Binding-site contacts:
Ligand atom C contacts residue THR16 of chain 16.B at 4.2 Å.
Ligand atom CB contacts residue THR17 of chain 16.B at 4.0 Å.
Ligand atom C contacts residue ARG18 of chain 16.B at 3.8 Å.
Ligand atom CE1 contacts residue ASP12 of chain 16.B at 3.5 Å.
Ligand atom O contacts residue THR16 of chain 16.B at 3.1 Å (h-bond).
Ligand atom O contacts residue ILE14 of chain 16.B at 3.1 Å.
Ligand atom CD2 contacts residue THR17 of chain 16.B at 3.7 Å.
Ligand atom CA contacts residue ASP12 of chain 16.B at 3.7 Å.
Ligand atom O contacts residue ARG18 of chain 16.B at 3.6 Å (salt-bridge).
Ligand atom C contacts residue ARG18 of chain 16.B at 4.1 Å.
Ligand atom CB contacts residue THR16 of chain 16.B at 4.2 Å.
Ligand atom CA contacts residue ILE14 of chain 16.B at 4.0 Å (hydrophobic).
Ligand atom CB contacts residue ILE14 of chain 16.B at 4.1 Å (hydrophobic).
Ligand atom CD1 contacts residue ASP12 of chain 16.B at 3.8 Å.
Ligand atom CG contacts residue THR17 of chain 16.B at 4.3 Å.
Ligand atom CG contacts residue ILE14 of chain 16.B at 4.2 Å (hydrophobic).
Ligand atom CB contacts residue ARG18 of chain 16.B at 4.2 Å.
Ligand atom CD1 contacts residue ILE14 of chain 16.B at 3.6 Å (hydrophobic).
Ligand atom N contacts residue THR16 of chain 16.B at 2.9 Å (h-bond).
Ligand atom CD2 contacts residue ASP106 of chain 16.B at 4.1 Å.
Ligand atom CA contacts residue ILE14 of chain 16.B at 3.3 Å (hydrophobic).
Ligand atom CD1 contacts residue TYR34 of chain 16.B at 3.0 Å (hydrophobic).
Ligand atom CD2 contacts residue VAL32 of chain 16.B at 3.9 Å (hydrophobic).
Ligand atom CD1 contacts residue THR16 of chain 16.B at 3.1 Å.
Ligand atom O contacts residue ILE14 of chain 16.B at 3.5 Å (h-bond).
Ligand atom CD2 contacts residue HIS157 of chain 16.B at 3.7 Å.
Ligand atom CA contacts residue ARG18 of chain 16.B at 3.8 Å.
Ligand atom CG contacts residue THR16 of chain 16.B at 4.0 Å.
Ligand atom N contacts residue ASP12 of chain 16.B at 4.1 Å.
Ligand atom O contacts residue THR17 of chain 16.B at 3.8 Å.
Ligand atom O contacts residue ARG18 of chain 16.B at 3.0 Å (salt-bridge).
Ligand atom C contacts residue ILE14 of chain 16.B at 4.2 Å (hydrophobic).
Ligand atom C contacts residue THR16 of chain 16.B at 3.7 Å.
Ligand atom C contacts residue ILE14 of chain 16.B at 3.6 Å (hydrophobic).
Ligand atom CB contacts residue LEU15 of chain 16.B at 4.1 Å (hydrophobic).
Ligand atom N contacts residue ILE14 of chain 16.B at 3.0 Å (h-bond).
Ligand atom N contacts residue ILE14 of chain 16.B at 3.5 Å.
Ligand atom CA contacts residue THR16 of chain 16.B at 3.6 Å.
Ligand atom O contacts residue LEU15 of chain 16.B at 3.5 Å.
Ligand atom C contacts residue ILE14 of chain 16.B at 3.4 Å (hydrophobic).

This protein binds this small molecule.
Small molecule (SMILES): CC(C)C[C@H](NC(=O)[C@H](C)NC(=O)CNC(=O)[C@@H](N)Cc1ccccc1)C(=O)N[C@@H](CC(C)C)C(=O)N[C@@H](C)C(=O)O

Sequence of chain 16.B:
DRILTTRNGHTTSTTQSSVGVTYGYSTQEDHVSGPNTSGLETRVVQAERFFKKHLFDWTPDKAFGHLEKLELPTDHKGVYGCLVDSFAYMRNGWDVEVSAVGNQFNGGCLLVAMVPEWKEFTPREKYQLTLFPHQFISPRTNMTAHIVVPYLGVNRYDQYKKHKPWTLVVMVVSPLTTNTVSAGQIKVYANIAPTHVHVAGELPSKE